The small molecule below binds the protein below.
Small molecule (SMILES): C[C@@H](C=O)NC(=O)[C@@H]1CCCN1C(=O)[C@H](CS)NC(=O)[C@@H](NC(=O)[C@@H](N)CO)[C@@H](C)O

Sequence of chain 1.B:
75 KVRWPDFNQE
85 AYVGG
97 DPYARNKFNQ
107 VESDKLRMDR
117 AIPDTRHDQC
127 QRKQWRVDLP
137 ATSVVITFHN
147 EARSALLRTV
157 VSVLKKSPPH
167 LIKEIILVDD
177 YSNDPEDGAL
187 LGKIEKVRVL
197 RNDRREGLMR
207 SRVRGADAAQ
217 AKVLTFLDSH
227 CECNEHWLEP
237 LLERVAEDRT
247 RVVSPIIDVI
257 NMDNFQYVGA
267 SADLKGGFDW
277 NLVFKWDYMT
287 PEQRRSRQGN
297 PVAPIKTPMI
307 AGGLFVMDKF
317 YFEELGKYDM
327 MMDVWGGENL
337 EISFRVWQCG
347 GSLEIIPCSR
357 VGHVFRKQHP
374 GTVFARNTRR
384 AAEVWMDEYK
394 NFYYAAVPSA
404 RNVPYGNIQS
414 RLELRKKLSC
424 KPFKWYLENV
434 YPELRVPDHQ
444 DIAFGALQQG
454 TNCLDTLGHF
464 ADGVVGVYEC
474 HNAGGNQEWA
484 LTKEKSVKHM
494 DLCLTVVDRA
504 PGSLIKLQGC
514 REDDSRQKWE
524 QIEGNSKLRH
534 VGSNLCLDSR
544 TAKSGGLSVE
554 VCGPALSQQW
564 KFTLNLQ

Binding-site contacts:
Ligand atom CB contacts residue PHE361 of chain 1.A at 3.9 Å (hydrophobic).
Ligand atom N contacts residue UDP1 of chain 1.N at 3.2 Å (h-bond).
Ligand atom N contacts residue PHE361 of chain 1.A at 4.0 Å.
Ligand atom CB contacts residue ALA266 of chain 1.A at 3.7 Å (hydrophobic).
Ligand atom CA contacts residue TRP331 of chain 1.A at 3.6 Å (hydrophobic).
Ligand atom OG contacts residue HIS365 of chain 1.A at 3.5 Å.
Ligand atom OG contacts residue UDP1 of chain 1.N at 3.8 Å.
Ligand atom O contacts residue TRP282 of chain 1.A at 3.6 Å.
Ligand atom CB contacts residue UDP1 of chain 1.N at 3.9 Å.
Ligand atom OG contacts residue LYS363 of chain 1.A at 3.7 Å.
Ligand atom OG contacts residue GLN364 of chain 1.A at 3.8 Å.
Ligand atom O contacts residue ALA464 of chain 1.B at 3.2 Å (h-bond).
Ligand atom O contacts residue ALA266 of chain 1.A at 4.0 Å.
Ligand atom CB contacts residue LYS363 of chain 1.A at 3.9 Å.
Ligand atom C contacts residue ALA464 of chain 1.B at 3.8 Å (hydrophobic).
Ligand atom O contacts residue PHE361 of chain 1.A at 3.5 Å.
Ligand atom N contacts residue TRP331 of chain 1.A at 3.7 Å.
Ligand atom CA contacts residue PHE361 of chain 1.A at 3.7 Å (hydrophobic).
Ligand atom CA contacts residue UDP1 of chain 1.N at 3.9 Å.
Ligand atom O contacts residue SER267 of chain 1.A at 3.9 Å.
Ligand atom O contacts residue PHE463 of chain 1.B at 3.3 Å.
Ligand atom C contacts residue PHE361 of chain 1.A at 3.9 Å (hydrophobic).
Ligand atom OG contacts residue ARG362 of chain 1.A at 3.4 Å (salt-bridge).
Ligand atom N contacts residue TRP282 of chain 1.A at 3.8 Å.
Ligand atom C contacts residue PHE463 of chain 1.B at 3.6 Å (hydrophobic).
Ligand atom N contacts residue TRP331 of chain 1.A at 3.6 Å.
Ligand atom O contacts residue PHE361 of chain 1.A at 3.9 Å.
Ligand atom C contacts residue TRP282 of chain 1.A at 3.7 Å (hydrophobic).
Ligand atom CA contacts residue HIS365 of chain 1.A at 3.6 Å.
Ligand atom O contacts residue PHE463 of chain 1.B at 3.9 Å.
Ligand atom C contacts residue TRP282 of chain 1.A at 3.7 Å (hydrophobic).
Ligand atom OG1 contacts residue UDP1 of chain 1.N at 2.7 Å (h-bond).
Ligand atom CB contacts residue UDP1 of chain 1.N at 3.5 Å.
Ligand atom CB contacts residue ARG362 of chain 1.A at 3.3 Å.
Ligand atom N contacts residue HIS365 of chain 1.A at 3.3 Å (h-bond).
Ligand atom O contacts residue TRP331 of chain 1.A at 3.9 Å.
Ligand atom C contacts residue TRP331 of chain 1.A at 3.6 Å (hydrophobic).
Ligand atom CB contacts residue ILE253 of chain 1.A at 3.6 Å (hydrophobic).
Ligand atom O contacts residue TRP282 of chain 1.A at 2.8 Å (h-bond).
Ligand atom SG contacts residue PHE280 of chain 1.A at 3.4 Å (h-bond).

Sequence of chain 1.A:
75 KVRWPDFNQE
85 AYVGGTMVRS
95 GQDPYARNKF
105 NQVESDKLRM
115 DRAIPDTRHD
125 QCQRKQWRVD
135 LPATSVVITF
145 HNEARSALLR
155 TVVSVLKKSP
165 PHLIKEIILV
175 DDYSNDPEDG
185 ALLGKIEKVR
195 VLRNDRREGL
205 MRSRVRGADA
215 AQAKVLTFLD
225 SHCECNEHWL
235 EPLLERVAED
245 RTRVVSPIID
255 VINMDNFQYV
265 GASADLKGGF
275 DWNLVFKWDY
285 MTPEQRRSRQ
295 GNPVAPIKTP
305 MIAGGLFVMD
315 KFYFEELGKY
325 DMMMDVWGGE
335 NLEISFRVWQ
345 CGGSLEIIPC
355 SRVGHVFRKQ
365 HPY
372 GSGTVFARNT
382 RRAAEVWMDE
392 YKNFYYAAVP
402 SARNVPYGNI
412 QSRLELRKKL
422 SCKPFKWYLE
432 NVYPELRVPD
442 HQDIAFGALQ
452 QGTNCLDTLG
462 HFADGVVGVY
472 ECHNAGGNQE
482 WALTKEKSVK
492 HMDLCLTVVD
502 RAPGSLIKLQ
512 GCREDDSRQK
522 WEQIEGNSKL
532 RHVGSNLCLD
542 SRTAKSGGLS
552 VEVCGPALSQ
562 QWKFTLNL